Binding-site contacts:
Ligand atom C' contacts residue ASP70 of chain 1.B at 4.0 Å.
Ligand atom O5 contacts residue ASP70 of chain 1.B at 3.0 Å (salt-bridge).
Ligand atom CM4 contacts residue ARG143 of chain 1.B at 4.3 Å.
Ligand atom C1 contacts residue TYR325 of chain 1.B at 3.5 Å (hydrophobic).
Ligand atom C3 contacts residue ASP70 of chain 1.B at 4.2 Å.
Ligand atom CM4 contacts residue ARG71 of chain 1.B at 4.3 Å.
Ligand atom C1 contacts residue ASP70 of chain 1.B at 3.4 Å.
Ligand atom N3 contacts residue GLU196 of chain 1.B at 3.6 Å.
Ligand atom O1' contacts residue ASP70 of chain 1.B at 3.6 Å.
Ligand atom O1' contacts residue ARG290 of chain 1.B at 4.0 Å.
Ligand atom CM4 contacts residue TRP97 of chain 1.B at 3.9 Å (hydrophobic).
Ligand atom O4' contacts residue ASP70 of chain 1.B at 2.8 Å.
Ligand atom C3 contacts residue GLU196 of chain 1.B at 4.3 Å.
Ligand atom C6 contacts residue ASP70 of chain 1.B at 3.2 Å.
Ligand atom O4' contacts residue ARG71 of chain 1.B at 3.2 Å (salt-bridge).
Ligand atom N3 contacts residue TYR325 of chain 1.B at 3.8 Å.
Ligand atom C4' contacts residue ASP70 of chain 1.B at 3.9 Å.
Ligand atom C2 contacts residue GLU196 of chain 1.B at 4.2 Å.
Ligand atom C1 contacts residue ARG37 of chain 1.B at 4.3 Å.
Ligand atom C5 contacts residue ASP70 of chain 1.B at 3.2 Å.
Ligand atom C2 contacts residue TYR325 of chain 1.B at 2.7 Å (hydrophobic).
Ligand atom C4' contacts residue ARG71 of chain 1.B at 3.4 Å.
Ligand atom O1' contacts residue ARG37 of chain 1.B at 3.1 Å (salt-bridge).
Ligand atom O5 contacts residue ARG71 of chain 1.B at 3.2 Å (salt-bridge).
Ligand atom C2 contacts residue ASP70 of chain 1.B at 3.9 Å.
Ligand atom C' contacts residue TYR325 of chain 1.B at 3.4 Å (hydrophobic).
Ligand atom O2' contacts residue ARG211 of chain 1.B at 3.6 Å.
Ligand atom N4 contacts residue ARG71 of chain 1.B at 3.2 Å (salt-bridge).
Ligand atom CM4 contacts residue SER98 of chain 1.B at 4.3 Å.
Ligand atom C2 contacts residue GLU38 of chain 1.B at 4.2 Å.
Ligand atom C4 contacts residue ARG71 of chain 1.B at 4.1 Å.
Ligand atom C5 contacts residue ARG71 of chain 1.B at 4.1 Å.
Ligand atom C4 contacts residue ASP70 of chain 1.B at 3.8 Å.
Ligand atom N4 contacts residue ASP70 of chain 1.B at 4.3 Å.
Ligand atom O2' contacts residue ARG37 of chain 1.B at 4.2 Å.
Ligand atom C' contacts residue ARG290 of chain 1.B at 4.2 Å.
Ligand atom C' contacts residue ARG37 of chain 1.B at 3.7 Å.
Ligand atom C3 contacts residue TYR325 of chain 1.B at 3.7 Å (hydrophobic).
Ligand atom O2' contacts residue TYR325 of chain 1.B at 2.9 Å (h-bond).
Ligand atom O2' contacts residue ARG290 of chain 1.B at 3.0 Å (salt-bridge).

Sequence of chain 1.B:
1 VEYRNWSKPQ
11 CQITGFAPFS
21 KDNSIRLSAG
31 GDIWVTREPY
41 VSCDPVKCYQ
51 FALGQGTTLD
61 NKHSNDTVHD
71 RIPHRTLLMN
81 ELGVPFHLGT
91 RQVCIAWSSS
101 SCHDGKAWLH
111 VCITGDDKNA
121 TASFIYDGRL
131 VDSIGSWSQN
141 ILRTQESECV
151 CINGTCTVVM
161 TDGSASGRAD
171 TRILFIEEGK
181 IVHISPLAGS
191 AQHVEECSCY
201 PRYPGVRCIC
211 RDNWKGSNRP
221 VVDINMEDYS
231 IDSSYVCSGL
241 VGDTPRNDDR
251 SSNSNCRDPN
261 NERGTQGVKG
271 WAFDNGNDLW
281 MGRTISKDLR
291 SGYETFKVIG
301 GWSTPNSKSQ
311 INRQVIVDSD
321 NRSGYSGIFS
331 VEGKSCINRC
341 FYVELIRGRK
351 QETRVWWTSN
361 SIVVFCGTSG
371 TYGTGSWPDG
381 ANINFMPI

A protein and the small-molecule ligand that binds it are described below.
Small molecule (SMILES): CC(=O)Nc1c(N)cc(C(=O)O)cc1O